Sequence of chain 1.A:
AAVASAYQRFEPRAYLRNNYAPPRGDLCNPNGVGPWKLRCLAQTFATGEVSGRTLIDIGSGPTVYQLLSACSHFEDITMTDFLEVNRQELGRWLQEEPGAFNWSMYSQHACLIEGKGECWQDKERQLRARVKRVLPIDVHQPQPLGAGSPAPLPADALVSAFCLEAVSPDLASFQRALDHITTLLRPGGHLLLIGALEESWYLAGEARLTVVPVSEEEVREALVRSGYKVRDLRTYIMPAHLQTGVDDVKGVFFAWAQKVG

Binding-site contacts:
Ligand atom C5 contacts residue PHE182 of chain 1.A at 3.5 Å (hydrophobic).
Ligand atom C9 contacts residue PHE182 of chain 1.A at 3.6 Å (hydrophobic).
Ligand atom C4 contacts residue TYR40 of chain 1.A at 3.7 Å (hydrophobic).
Ligand atom F1 contacts residue ARG44 of chain 1.A at 3.0 Å.
Ligand atom F2 contacts residue TYR40 of chain 1.A at 3.0 Å.
Ligand atom C3 contacts residue TYR35 of chain 1.A at 3.4 Å (hydrophobic).
Ligand atom C8 contacts residue ASN39 of chain 1.A at 3.6 Å.
Ligand atom F1 contacts residue LEU47 of chain 1.A at 3.7 Å.
Ligand atom F3 contacts residue GLY54 of chain 1.A at 3.0 Å.
Ligand atom F4 contacts residue PHE182 of chain 1.A at 3.5 Å.
Ligand atom C2 contacts residue GLU219 of chain 1.A at 3.4 Å.
Ligand atom C1 contacts residue ASP267 of chain 1.A at 3.4 Å.
Ligand atom C13 contacts residue ARG44 of chain 1.A at 3.6 Å.
Ligand atom C11 contacts residue ASN39 of chain 1.A at 3.0 Å.
Ligand atom F2 contacts residue TYR126 of chain 1.A at 2.9 Å.
Ligand atom F4 contacts residue TYR222 of chain 1.A at 3.4 Å.
Ligand atom C1 contacts residue GLU219 of chain 1.A at 2.9 Å.
Ligand atom O1 contacts residue PHE182 of chain 1.A at 3.5 Å.
Ligand atom C10 contacts residue GLU219 of chain 1.A at 3.0 Å.
Ligand atom N1 contacts residue ASP267 of chain 1.A at 3.7 Å.
Ligand atom O1 contacts residue VAL272 of chain 1.A at 3.2 Å.
Ligand atom O2 contacts residue ARG44 of chain 1.A at 3.5 Å.
Ligand atom C4 contacts residue TYR35 of chain 1.A at 3.4 Å (hydrophobic).
Ligand atom C6 contacts residue PHE182 of chain 1.A at 3.5 Å (hydrophobic).
Ligand atom F1 contacts residue GLY54 of chain 1.A at 3.0 Å.
Ligand atom F4 contacts residue ALA186 of chain 1.A at 3.2 Å.
Ligand atom C13 contacts residue GLY54 of chain 1.A at 3.5 Å.
Ligand atom N1 contacts residue GLU219 of chain 1.A at 2.7 Å (salt-bridge).
Ligand atom F3 contacts residue LYS57 of chain 1.A at 3.0 Å.
Ligand atom N2 contacts residue LYS57 of chain 1.A at 2.8 Å (salt-bridge).
Ligand atom O2 contacts residue MET258 of chain 1.A at 3.7 Å.
Ligand atom F1 contacts residue TYR126 of chain 1.A at 3.3 Å.
Ligand atom C11 contacts residue LYS57 of chain 1.A at 3.6 Å.
Ligand atom O2 contacts residue VAL53 of chain 1.A at 3.6 Å.
Ligand atom C12 contacts residue ASN39 of chain 1.A at 3.2 Å.
Ligand atom C10 contacts residue TYR222 of chain 1.A at 3.1 Å (hydrophobic).
Ligand atom C5 contacts residue TYR40 of chain 1.A at 3.4 Å (hydrophobic).
Ligand atom C12 contacts residue VAL53 of chain 1.A at 3.4 Å (hydrophobic).
Ligand atom C12 contacts residue ARG44 of chain 1.A at 3.1 Å.
Ligand atom O1 contacts residue VAL53 of chain 1.A at 3.0 Å.

This protein binds this small molecule.
Small molecule (SMILES): O=S(=O)(NCCC(F)(F)F)c1ccc2c(c1)CN[C@@H](CF)C2